The protein below binds the small molecule below.
Small molecule (SMILES): CC(=O)N[C@H]1[C@H](O[C@H]2[C@H](O)[C@@H](NC(C)=O)CO[C@@H]2CO)O[C@H](CO)[C@@H](O)[C@@H]1O

Sequence of chain 1.B:
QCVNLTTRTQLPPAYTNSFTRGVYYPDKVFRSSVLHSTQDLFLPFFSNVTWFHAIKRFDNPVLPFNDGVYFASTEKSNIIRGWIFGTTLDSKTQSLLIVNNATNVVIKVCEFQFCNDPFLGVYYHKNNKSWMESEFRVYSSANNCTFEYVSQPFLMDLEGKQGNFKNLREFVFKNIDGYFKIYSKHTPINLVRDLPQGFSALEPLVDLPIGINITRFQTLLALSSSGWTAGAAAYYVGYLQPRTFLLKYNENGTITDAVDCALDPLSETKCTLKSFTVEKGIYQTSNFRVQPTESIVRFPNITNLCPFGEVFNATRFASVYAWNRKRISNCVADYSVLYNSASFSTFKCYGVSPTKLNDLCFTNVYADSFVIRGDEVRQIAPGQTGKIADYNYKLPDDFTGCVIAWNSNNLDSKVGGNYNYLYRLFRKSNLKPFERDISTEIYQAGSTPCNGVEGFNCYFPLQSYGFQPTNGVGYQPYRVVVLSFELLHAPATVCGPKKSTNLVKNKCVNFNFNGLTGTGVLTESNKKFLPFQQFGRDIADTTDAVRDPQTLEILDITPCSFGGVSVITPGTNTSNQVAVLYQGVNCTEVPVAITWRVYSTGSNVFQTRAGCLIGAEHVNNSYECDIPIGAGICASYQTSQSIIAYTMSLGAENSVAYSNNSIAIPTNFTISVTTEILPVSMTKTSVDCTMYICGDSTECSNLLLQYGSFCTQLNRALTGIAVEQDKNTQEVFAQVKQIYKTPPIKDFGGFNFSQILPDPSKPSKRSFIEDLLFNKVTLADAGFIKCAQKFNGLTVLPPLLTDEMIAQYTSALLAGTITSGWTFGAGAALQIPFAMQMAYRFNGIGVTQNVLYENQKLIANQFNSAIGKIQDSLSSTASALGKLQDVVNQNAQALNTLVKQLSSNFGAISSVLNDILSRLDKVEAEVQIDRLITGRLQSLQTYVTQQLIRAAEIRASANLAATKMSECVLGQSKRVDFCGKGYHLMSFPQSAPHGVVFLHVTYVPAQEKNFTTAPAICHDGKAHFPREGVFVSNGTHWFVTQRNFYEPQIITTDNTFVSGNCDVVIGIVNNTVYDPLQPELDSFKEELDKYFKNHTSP

Sequence of chain 1.C:
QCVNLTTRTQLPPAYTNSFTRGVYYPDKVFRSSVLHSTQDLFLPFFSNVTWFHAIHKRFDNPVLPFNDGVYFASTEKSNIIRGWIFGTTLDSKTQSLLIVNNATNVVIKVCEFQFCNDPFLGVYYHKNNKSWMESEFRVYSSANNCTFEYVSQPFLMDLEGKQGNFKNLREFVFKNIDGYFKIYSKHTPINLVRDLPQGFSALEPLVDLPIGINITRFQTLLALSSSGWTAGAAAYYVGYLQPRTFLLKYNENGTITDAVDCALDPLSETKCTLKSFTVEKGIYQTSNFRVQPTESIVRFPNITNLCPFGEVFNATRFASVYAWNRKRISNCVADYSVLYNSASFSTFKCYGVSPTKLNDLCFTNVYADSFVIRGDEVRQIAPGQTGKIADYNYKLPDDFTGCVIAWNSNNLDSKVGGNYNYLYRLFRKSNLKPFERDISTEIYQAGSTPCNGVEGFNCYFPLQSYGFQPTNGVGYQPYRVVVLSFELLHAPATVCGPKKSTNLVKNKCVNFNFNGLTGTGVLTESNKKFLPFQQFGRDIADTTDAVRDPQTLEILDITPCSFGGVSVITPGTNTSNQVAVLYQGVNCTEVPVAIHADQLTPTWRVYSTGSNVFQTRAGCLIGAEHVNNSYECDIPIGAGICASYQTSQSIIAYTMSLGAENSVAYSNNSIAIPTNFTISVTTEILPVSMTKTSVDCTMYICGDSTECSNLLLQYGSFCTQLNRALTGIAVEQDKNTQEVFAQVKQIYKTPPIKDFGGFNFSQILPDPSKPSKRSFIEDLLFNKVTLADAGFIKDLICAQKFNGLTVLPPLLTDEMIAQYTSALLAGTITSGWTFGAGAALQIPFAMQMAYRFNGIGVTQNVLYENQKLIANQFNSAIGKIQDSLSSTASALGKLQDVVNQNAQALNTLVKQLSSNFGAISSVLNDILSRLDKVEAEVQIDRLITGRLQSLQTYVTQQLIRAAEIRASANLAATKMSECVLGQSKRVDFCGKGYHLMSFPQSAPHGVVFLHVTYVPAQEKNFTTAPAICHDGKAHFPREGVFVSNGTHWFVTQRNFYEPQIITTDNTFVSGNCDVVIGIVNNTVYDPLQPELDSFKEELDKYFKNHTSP

Binding-site contacts:
Ligand atom C6 contacts residue ASN164 of chain 1.C at 3.3 Å.
Ligand atom C1 contacts residue ASN165 of chain 1.C at 1.9 Å.
Ligand atom C2 contacts residue ASN165 of chain 1.C at 3.0 Å.
Ligand atom O5 contacts residue ASN164 of chain 1.C at 2.9 Å (h-bond).
Ligand atom C5 contacts residue ASN164 of chain 1.C at 3.6 Å.
Ligand atom C7 contacts residue ASN165 of chain 1.C at 3.4 Å.
Ligand atom C7 contacts residue TYR351 of chain 1.B at 3.8 Å (hydrophobic).
Ligand atom O7 contacts residue ASN165 of chain 1.C at 3.0 Å (h-bond).
Ligand atom C8 contacts residue ILE468 of chain 1.B at 4.1 Å (hydrophobic).
Ligand atom N2 contacts residue TYR351 of chain 1.B at 4.1 Å.
Ligand atom N2 contacts residue ASN165 of chain 1.C at 3.3 Å (h-bond).
Ligand atom C3 contacts residue ASN165 of chain 1.C at 4.3 Å.
Ligand atom O5 contacts residue GLU132 of chain 1.C at 4.3 Å.
Ligand atom C8 contacts residue ALA352 of chain 1.B at 4.4 Å (hydrophobic).
Ligand atom O5 contacts residue ASN165 of chain 1.C at 2.8 Å (h-bond).
Ligand atom C5 contacts residue ASN165 of chain 1.C at 4.0 Å.
Ligand atom C1 contacts residue GLU132 of chain 1.C at 3.7 Å.
Ligand atom O6 contacts residue ASN164 of chain 1.C at 3.8 Å.
Ligand atom C1 contacts residue ASN164 of chain 1.C at 3.3 Å.
Ligand atom C8 contacts residue TYR351 of chain 1.B at 2.5 Å (hydrophobic).